Sequence of chain 1.B:
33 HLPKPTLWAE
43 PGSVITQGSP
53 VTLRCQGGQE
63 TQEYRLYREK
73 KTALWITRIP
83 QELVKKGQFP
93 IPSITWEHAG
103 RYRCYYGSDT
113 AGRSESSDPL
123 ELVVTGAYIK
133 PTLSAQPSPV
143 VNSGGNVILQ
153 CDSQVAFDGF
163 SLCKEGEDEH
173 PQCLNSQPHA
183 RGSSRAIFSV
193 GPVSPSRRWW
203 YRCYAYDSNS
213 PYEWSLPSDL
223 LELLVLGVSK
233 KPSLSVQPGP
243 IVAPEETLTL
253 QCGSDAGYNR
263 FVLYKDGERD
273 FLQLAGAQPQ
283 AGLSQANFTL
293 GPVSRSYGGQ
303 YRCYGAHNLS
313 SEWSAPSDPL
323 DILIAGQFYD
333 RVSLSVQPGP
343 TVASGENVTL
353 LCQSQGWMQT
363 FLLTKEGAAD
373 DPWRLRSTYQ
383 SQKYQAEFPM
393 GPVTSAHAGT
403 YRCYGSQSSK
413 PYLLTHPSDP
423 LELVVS

Binding-site contacts:
Ligand atom C6 contacts residue ASN349 of chain 1.B at 3.3 Å.
Ligand atom C7 contacts residue THR351 of chain 1.B at 3.9 Å.
Ligand atom N2 contacts residue ASN349 of chain 1.B at 3.9 Å.
Ligand atom C2 contacts residue ASN349 of chain 1.B at 2.6 Å.
Ligand atom O3 contacts residue ASN349 of chain 1.B at 2.9 Å (h-bond).
Ligand atom O6 contacts residue ASN349 of chain 1.B at 3.8 Å.
Ligand atom C2 contacts residue THR351 of chain 1.B at 4.2 Å.
Ligand atom C3 contacts residue ASN349 of chain 1.B at 3.1 Å.
Ligand atom O7 contacts residue THR351 of chain 1.B at 2.7 Å (h-bond).
Ligand atom C4 contacts residue ASN349 of chain 1.B at 3.7 Å.
Ligand atom O5 contacts residue ASN349 of chain 1.B at 2.5 Å (h-bond).
Ligand atom C1 contacts residue ASN349 of chain 1.B at 1.6 Å.
Ligand atom C5 contacts residue ASN349 of chain 1.B at 3.2 Å.
Ligand atom O3 contacts residue PRO391 of chain 1.B at 4.3 Å.
Ligand atom N2 contacts residue THR351 of chain 1.B at 4.5 Å.

The small molecule below binds the protein below.
Small molecule (SMILES): CC(=O)N[C@H]1[C@H](O[C@H]2[C@H](O)[C@@H](NC(C)=O)CO[C@@H]2CO)O[C@H](CO)[C@@H](O)[C@@H]1O